A small-molecule ligand and the protein it binds are described below.
Small molecule (SMILES): C[C@H]1CCCC(=O)CCC/C=C/c2cc(O)cc(O)c2C(=O)O1

Sequence of chain 1.A:
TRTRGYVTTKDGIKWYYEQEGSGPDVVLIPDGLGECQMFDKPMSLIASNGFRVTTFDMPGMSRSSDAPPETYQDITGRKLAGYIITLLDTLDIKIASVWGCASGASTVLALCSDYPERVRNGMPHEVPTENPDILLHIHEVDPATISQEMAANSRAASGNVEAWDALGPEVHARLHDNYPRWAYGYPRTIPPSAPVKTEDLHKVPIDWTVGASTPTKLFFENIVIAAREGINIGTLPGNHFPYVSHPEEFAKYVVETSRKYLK

Binding-site contacts:
Ligand atom C8P contacts residue MET150 of chain 1.A at 3.8 Å (hydrophobic).
Ligand atom C5 contacts residue PRO128 of chain 1.A at 3.9 Å (hydrophobic).
Ligand atom C10 contacts residue ASP31 of chain 1.A at 3.9 Å.
Ligand atom O12 contacts residue SER103 of chain 1.A at 3.9 Å.
Ligand atom C1P contacts residue HIS240 of chain 1.A at 3.7 Å.
Ligand atom O10 contacts residue ALA102 of chain 1.A at 3.9 Å.
Ligand atom O12 contacts residue TRP182 of chain 1.A at 3.8 Å.
Ligand atom C9P contacts residue HIS240 of chain 1.A at 3.2 Å.
Ligand atom O10 contacts residue HIS240 of chain 1.A at 3.1 Å (h-bond).
Ligand atom C8P contacts residue HIS240 of chain 1.A at 3.9 Å.
Ligand atom O2 contacts residue TRP182 of chain 1.A at 2.9 Å (h-bond).
Ligand atom C12 contacts residue HIS240 of chain 1.A at 3.9 Å.
Ligand atom C11 contacts residue TRP182 of chain 1.A at 3.4 Å (hydrophobic).
Ligand atom C1 contacts residue ALA102 of chain 1.A at 3.8 Å (hydrophobic).
Ligand atom C1 contacts residue TRP182 of chain 1.A at 3.5 Å (hydrophobic).
Ligand atom O12 contacts residue GLY32 of chain 1.A at 2.9 Å (h-bond).
Ligand atom C5 contacts residue ASN131 of chain 1.A at 3.3 Å.
Ligand atom C2P contacts residue LEU135 of chain 1.A at 3.8 Å (hydrophobic).
Ligand atom C9P contacts residue PHE241 of chain 1.A at 3.7 Å (hydrophobic).
Ligand atom O4 contacts residue ASN131 of chain 1.A at 2.4 Å (h-bond).
Ligand atom O2 contacts residue GLY32 of chain 1.A at 3.8 Å.
Ligand atom C5 contacts residue LEU135 of chain 1.A at 3.9 Å (hydrophobic).
Ligand atom C3 contacts residue ILE190 of chain 1.A at 3.8 Å (hydrophobic).
Ligand atom C12 contacts residue TRP182 of chain 1.A at 3.9 Å (hydrophobic).
Ligand atom O2 contacts residue TYR186 of chain 1.A at 3.5 Å.
Ligand atom O2 contacts residue SER103 of chain 1.A at 3.1 Å.
Ligand atom O12 contacts residue ALA102 of chain 1.A at 3.1 Å.
Ligand atom C2 contacts residue TRP182 of chain 1.A at 3.4 Å (hydrophobic).
Ligand atom C10 contacts residue HIS240 of chain 1.A at 3.5 Å.
Ligand atom O6P contacts residue ASN153 of chain 1.A at 3.6 Å.
Ligand atom C4 contacts residue PRO128 of chain 1.A at 3.8 Å (hydrophobic).
Ligand atom O4 contacts residue PRO128 of chain 1.A at 3.7 Å.
Ligand atom C7P contacts residue HIS240 of chain 1.A at 3.5 Å.
Ligand atom C3 contacts residue TRP182 of chain 1.A at 3.8 Å (hydrophobic).
Ligand atom O4 contacts residue PRO191 of chain 1.A at 3.3 Å.
Ligand atom C4 contacts residue ASN131 of chain 1.A at 3.2 Å.
Ligand atom C11 contacts residue LEU33 of chain 1.A at 3.6 Å (hydrophobic).
Ligand atom O6P contacts residue MET150 of chain 1.A at 3.9 Å.
Ligand atom O4 contacts residue PRO187 of chain 1.A at 3.6 Å.
Ligand atom C12 contacts residue ALA102 of chain 1.A at 3.3 Å (hydrophobic).